Sequence of chain 1.A:
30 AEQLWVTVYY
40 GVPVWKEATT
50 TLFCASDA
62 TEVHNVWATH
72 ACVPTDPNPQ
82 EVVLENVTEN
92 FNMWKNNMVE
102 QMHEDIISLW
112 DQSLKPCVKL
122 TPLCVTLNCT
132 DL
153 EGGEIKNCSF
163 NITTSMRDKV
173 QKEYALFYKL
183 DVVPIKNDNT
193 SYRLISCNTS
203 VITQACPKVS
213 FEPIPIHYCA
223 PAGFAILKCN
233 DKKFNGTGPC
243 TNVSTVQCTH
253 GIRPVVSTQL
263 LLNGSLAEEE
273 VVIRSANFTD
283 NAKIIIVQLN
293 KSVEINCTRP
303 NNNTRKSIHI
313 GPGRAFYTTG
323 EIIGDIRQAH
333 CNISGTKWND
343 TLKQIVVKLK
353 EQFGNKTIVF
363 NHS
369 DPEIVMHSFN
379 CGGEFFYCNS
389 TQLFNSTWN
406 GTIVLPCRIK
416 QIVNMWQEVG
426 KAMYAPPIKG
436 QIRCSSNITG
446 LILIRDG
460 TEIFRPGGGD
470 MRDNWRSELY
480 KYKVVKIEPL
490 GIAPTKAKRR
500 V

Binding-site contacts:
Ligand atom C1 contacts residue ARG464 of chain 1.A at 4.2 Å.
Ligand atom C2 contacts residue ASN363 of chain 1.A at 2.4 Å.
Ligand atom N2 contacts residue ASN363 of chain 1.A at 2.9 Å (h-bond).
Ligand atom C5 contacts residue ASN363 of chain 1.A at 3.7 Å.
Ligand atom O5 contacts residue ASN363 of chain 1.A at 2.4 Å (h-bond).
Ligand atom C5 contacts residue ARG464 of chain 1.A at 4.2 Å.
Ligand atom C6 contacts residue ARG464 of chain 1.A at 3.9 Å.
Ligand atom C4 contacts residue ASN363 of chain 1.A at 4.2 Å.
Ligand atom C3 contacts residue ASN363 of chain 1.A at 3.8 Å.
Ligand atom C7 contacts residue ASN363 of chain 1.A at 3.6 Å.
Ligand atom O5 contacts residue ARG464 of chain 1.A at 3.3 Å (salt-bridge).
Ligand atom O7 contacts residue ASN363 of chain 1.A at 3.9 Å.
Ligand atom C1 contacts residue ASN363 of chain 1.A at 1.4 Å.

A protein and the small-molecule ligand that binds it are described below.
Small molecule (SMILES): CC(=O)N[C@@H]1[C@@H](O)[C@H](O)[C@@H](CO)O[C@H]1O